The protein below binds the small molecule below.
Small molecule (SMILES): CC(=O)N[C@@H]1[C@@H](O)[C@H](O)[C@@H](CO)O[C@H]1O

Sequence of chain 1.E:
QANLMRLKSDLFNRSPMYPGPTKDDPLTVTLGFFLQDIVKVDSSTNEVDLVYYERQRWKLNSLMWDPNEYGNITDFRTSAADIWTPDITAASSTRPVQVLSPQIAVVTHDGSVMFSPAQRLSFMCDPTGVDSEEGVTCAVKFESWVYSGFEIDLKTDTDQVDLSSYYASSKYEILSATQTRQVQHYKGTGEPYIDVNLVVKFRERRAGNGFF

Binding-site contacts:
Ligand atom C7 contacts residue ASN91 of chain 1.E at 3.6 Å.
Ligand atom O5 contacts residue ASN91 of chain 1.E at 2.4 Å (h-bond).
Ligand atom C5 contacts residue ASN91 of chain 1.E at 3.7 Å.
Ligand atom O7 contacts residue GLY90 of chain 1.E at 4.2 Å.
Ligand atom C4 contacts residue ASN91 of chain 1.E at 4.2 Å.
Ligand atom N2 contacts residue ASN91 of chain 1.E at 3.1 Å (h-bond).
Ligand atom C7 contacts residue GLY90 of chain 1.E at 4.5 Å.
Ligand atom C2 contacts residue ASN91 of chain 1.E at 2.5 Å.
Ligand atom C3 contacts residue ASN91 of chain 1.E at 3.8 Å.
Ligand atom C8 contacts residue GLY90 of chain 1.E at 4.0 Å.
Ligand atom O7 contacts residue ASN91 of chain 1.E at 3.7 Å.
Ligand atom C6 contacts residue ASN87 of chain 1.E at 4.3 Å.
Ligand atom C1 contacts residue ASN91 of chain 1.E at 1.4 Å.